Binding-site contacts:
Ligand atom O23 contacts residue THR139 of chain 1.D at 3.4 Å (h-bond).
Ligand atom C53 contacts residue GLU50 of chain 1.D at 4.0 Å.
Ligand atom O34 contacts residue PHE104 of chain 1.D at 3.0 Å (h-bond).
Ligand atom O62 contacts residue THR139 of chain 1.D at 3.7 Å.
Ligand atom C54 contacts residue THR139 of chain 1.D at 3.6 Å.
Ligand atom O43 contacts residue GLY421 of chain 1.D at 4.0 Å.
Ligand atom C14 contacts residue PHE422 of chain 1.D at 3.5 Å (hydrophobic).
Ligand atom O34 contacts residue PHE422 of chain 1.D at 3.1 Å (h-bond).
Ligand atom C64 contacts residue SER141 of chain 1.D at 3.2 Å.
Ligand atom C44 contacts residue PHE46 of chain 1.D at 3.7 Å (hydrophobic).
Ligand atom C51 contacts residue GLY421 of chain 1.D at 4.0 Å.
Ligand atom C13 contacts residue THR139 of chain 1.D at 4.0 Å.
Ligand atom C34 contacts residue PHE104 of chain 1.D at 3.5 Å (hydrophobic).
Ligand atom C32 contacts residue ASP311 of chain 1.D at 3.6 Å.
Ligand atom O54 contacts residue PHE422 of chain 1.D at 3.7 Å.
Ligand atom N32 contacts residue GLU157 of chain 1.D at 3.0 Å (salt-bridge).
Ligand atom O41 contacts residue TYR420 of chain 1.D at 3.4 Å.
Ligand atom O34 contacts residue SER103 of chain 1.D at 3.3 Å.
Ligand atom C31 contacts residue GLY421 of chain 1.D at 4.1 Å.
Ligand atom C24 contacts residue PHE422 of chain 1.D at 3.7 Å (hydrophobic).
Ligand atom N64 contacts residue SER141 of chain 1.D at 3.2 Å (h-bond).
Ligand atom C34 contacts residue PHE422 of chain 1.D at 4.0 Å (hydrophobic).
Ligand atom O44 contacts residue SER141 of chain 1.D at 3.8 Å.
Ligand atom C22 contacts residue ASP311 of chain 1.D at 3.2 Å.
Ligand atom O44 contacts residue PHE46 of chain 1.D at 3.0 Å.
Ligand atom O62 contacts residue ALA140 of chain 1.D at 3.3 Å (h-bond).
Ligand atom O54 contacts residue THR139 of chain 1.D at 3.5 Å (h-bond).
Ligand atom O53 contacts residue GLY421 of chain 1.D at 3.2 Å (h-bond).
Ligand atom N64 contacts residue THR139 of chain 1.D at 2.7 Å (h-bond).
Ligand atom O53 contacts residue GLU50 of chain 1.D at 4.0 Å.
Ligand atom C32 contacts residue GLU157 of chain 1.D at 4.0 Å.
Ligand atom O41 contacts residue GLY421 of chain 1.D at 3.1 Å (h-bond).
Ligand atom C12 contacts residue ASP311 of chain 1.D at 3.6 Å.
Ligand atom N12 contacts residue ASP310 of chain 1.D at 3.1 Å (salt-bridge).
Ligand atom O61 contacts residue SO41 of chain 1.N at 2.2 Å (h-bond).
Ligand atom C64 contacts residue THR139 of chain 1.D at 2.9 Å.
Ligand atom C41 contacts residue GLY421 of chain 1.D at 3.9 Å.
Ligand atom C22 contacts residue ASP310 of chain 1.D at 4.1 Å.
Ligand atom C54 contacts residue PHE422 of chain 1.D at 3.4 Å (hydrophobic).
Ligand atom C61 contacts residue SO41 of chain 1.N at 3.2 Å.

Sequence of chain 1.D:
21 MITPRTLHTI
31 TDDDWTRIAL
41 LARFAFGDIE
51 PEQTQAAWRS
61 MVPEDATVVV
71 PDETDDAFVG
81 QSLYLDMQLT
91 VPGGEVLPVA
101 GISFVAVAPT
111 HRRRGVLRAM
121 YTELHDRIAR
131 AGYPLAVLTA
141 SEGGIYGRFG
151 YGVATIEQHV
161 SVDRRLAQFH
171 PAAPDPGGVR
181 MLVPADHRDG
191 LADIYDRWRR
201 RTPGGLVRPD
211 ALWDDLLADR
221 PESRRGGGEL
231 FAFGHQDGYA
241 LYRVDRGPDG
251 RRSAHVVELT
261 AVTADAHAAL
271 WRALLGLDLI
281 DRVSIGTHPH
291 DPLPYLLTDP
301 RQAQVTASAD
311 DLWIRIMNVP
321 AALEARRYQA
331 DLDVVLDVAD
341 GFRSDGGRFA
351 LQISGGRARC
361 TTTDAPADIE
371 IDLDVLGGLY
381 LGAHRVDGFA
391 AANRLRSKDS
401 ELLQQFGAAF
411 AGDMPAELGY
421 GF

This protein binds this small molecule.
Small molecule (SMILES): NC[C@@H]1O[C@H](O[C@H]2[C@@H](O)[C@H](O[C@@H]3[C@@H](O)[C@H](N)C[C@H](N)[C@H]3O[C@H]3O[C@H](CO)[C@@H](O)[C@H](O)[C@H]3N)O[C@@H]2CO)[C@H](N)[C@@H](O)[C@@H]1O